The small molecule below binds the protein below.
Small molecule (SMILES): CC(=O)N[C@@H]1[C@@H](O)[C@H](O)[C@@H](CO)O[C@H]1O

Binding-site contacts:
Ligand atom O5 contacts residue GLU132 of chain 1.B at 3.9 Å.
Ligand atom O6 contacts residue ASN165 of chain 1.B at 4.1 Å.
Ligand atom C7 contacts residue ASN165 of chain 1.B at 3.2 Å.
Ligand atom C5 contacts residue ASN165 of chain 1.B at 3.7 Å.
Ligand atom C3 contacts residue ASN165 of chain 1.B at 3.8 Å.
Ligand atom N2 contacts residue ASN165 of chain 1.B at 2.9 Å (h-bond).
Ligand atom C4 contacts residue ASN165 of chain 1.B at 4.3 Å.
Ligand atom C1 contacts residue ASN165 of chain 1.B at 1.4 Å.
Ligand atom C8 contacts residue ASN165 of chain 1.B at 4.4 Å.
Ligand atom C1 contacts residue GLU132 of chain 1.B at 3.3 Å.
Ligand atom O7 contacts residue ASN165 of chain 1.B at 3.2 Å.
Ligand atom C2 contacts residue ASN165 of chain 1.B at 2.5 Å.
Ligand atom C6 contacts residue ASN164 of chain 1.B at 3.7 Å.
Ligand atom O5 contacts residue ASN165 of chain 1.B at 2.4 Å (h-bond).
Ligand atom O5 contacts residue ASN164 of chain 1.B at 3.9 Å.
Ligand atom O6 contacts residue ASN164 of chain 1.B at 3.5 Å (h-bond).

Sequence of chain 1.B:
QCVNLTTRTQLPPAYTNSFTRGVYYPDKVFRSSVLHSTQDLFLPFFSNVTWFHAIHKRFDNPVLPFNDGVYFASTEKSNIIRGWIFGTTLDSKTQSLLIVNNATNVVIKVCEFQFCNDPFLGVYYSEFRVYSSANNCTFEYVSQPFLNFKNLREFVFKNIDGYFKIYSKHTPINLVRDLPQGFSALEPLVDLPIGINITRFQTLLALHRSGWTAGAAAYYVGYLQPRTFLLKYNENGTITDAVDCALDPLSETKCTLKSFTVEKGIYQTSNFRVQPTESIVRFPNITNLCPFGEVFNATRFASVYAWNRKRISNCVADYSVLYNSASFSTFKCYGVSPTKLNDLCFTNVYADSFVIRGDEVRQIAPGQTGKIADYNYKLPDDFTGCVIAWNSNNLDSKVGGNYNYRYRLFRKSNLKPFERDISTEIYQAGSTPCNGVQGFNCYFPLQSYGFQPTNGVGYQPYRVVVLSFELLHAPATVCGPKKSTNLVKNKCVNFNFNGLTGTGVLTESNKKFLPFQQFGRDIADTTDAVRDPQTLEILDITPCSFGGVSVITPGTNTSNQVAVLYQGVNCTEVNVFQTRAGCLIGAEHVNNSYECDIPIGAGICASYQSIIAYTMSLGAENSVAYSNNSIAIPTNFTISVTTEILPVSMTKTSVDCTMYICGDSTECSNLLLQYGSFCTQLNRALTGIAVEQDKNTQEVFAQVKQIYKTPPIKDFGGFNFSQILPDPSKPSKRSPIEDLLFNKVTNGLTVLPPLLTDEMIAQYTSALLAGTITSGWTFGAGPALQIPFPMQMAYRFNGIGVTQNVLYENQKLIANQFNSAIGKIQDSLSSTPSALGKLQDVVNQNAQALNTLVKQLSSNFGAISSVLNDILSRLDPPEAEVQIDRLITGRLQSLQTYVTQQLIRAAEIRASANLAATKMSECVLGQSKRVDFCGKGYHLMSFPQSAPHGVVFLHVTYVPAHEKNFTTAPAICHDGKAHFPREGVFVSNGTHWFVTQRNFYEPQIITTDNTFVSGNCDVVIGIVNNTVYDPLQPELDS